The small molecule below binds the protein below.
Small molecule (SMILES): C=C1/C(=C\C=C2/CCC[C@]3(C)[C@@H]([C@H](C)CCCC(C)(C)O)CC[C@@H]23)C[C@@H](O)C[C@@H]1O

Binding-site contacts:
Ligand atom C11 contacts residue LEU107 of chain 1.A at 4.0 Å (hydrophobic).
Ligand atom C6 contacts residue SER152 of chain 1.A at 3.6 Å.
Ligand atom O2 contacts residue TYR24 of chain 1.A at 3.0 Å (h-bond).
Ligand atom C19 contacts residue ILE148 of chain 1.A at 3.5 Å (hydrophobic).
Ligand atom C3 contacts residue TYR24 of chain 1.A at 3.6 Å (hydrophobic).
Ligand atom O1 contacts residue SER114 of chain 1.A at 3.2 Å.
Ligand atom O3 contacts residue TYR276 of chain 1.A at 3.5 Å.
Ligand atom O1 contacts residue ARG151 of chain 1.A at 2.5 Å (salt-bridge).
Ligand atom C25 contacts residue HIS182 of chain 1.A at 3.7 Å.
Ligand atom O2 contacts residue SER152 of chain 1.A at 3.4 Å.
Ligand atom C20 contacts residue VAL177 of chain 1.A at 4.0 Å (hydrophobic).
Ligand atom C24 contacts residue HIS272 of chain 1.A at 3.8 Å.
Ligand atom C6 contacts residue TRP163 of chain 1.A at 3.8 Å (hydrophobic).
Ligand atom C12 contacts residue VAL177 of chain 1.A at 3.4 Å (hydrophobic).
Ligand atom C7 contacts residue SER152 of chain 1.A at 3.4 Å.
Ligand atom C24 contacts residue VAL111 of chain 1.A at 3.7 Å (hydrophobic).
Ligand atom C3 contacts residue SER155 of chain 1.A at 3.7 Å.
Ligand atom O3 contacts residue HIS182 of chain 1.A at 3.1 Å (h-bond).
Ligand atom C26 contacts residue HIS182 of chain 1.A at 3.5 Å.
Ligand atom C25 contacts residue HIS272 of chain 1.A at 4.0 Å.
Ligand atom C11 contacts residue TYR172 of chain 1.A at 4.1 Å (hydrophobic).
Ligand atom C10 contacts residue SER152 of chain 1.A at 3.9 Å.
Ligand atom O2 contacts residue SER155 of chain 1.A at 3.0 Å (h-bond).
Ligand atom C23 contacts residue HIS182 of chain 1.A at 3.3 Å.
Ligand atom C18 contacts residue VAL111 of chain 1.A at 3.9 Å (hydrophobic).
Ligand atom C9 contacts residue TYR172 of chain 1.A at 4.0 Å (hydrophobic).
Ligand atom C21 contacts residue HIS182 of chain 1.A at 3.7 Å.
Ligand atom C21 contacts residue VAL177 of chain 1.A at 3.8 Å (hydrophobic).
Ligand atom C5 contacts residue SER152 of chain 1.A at 3.8 Å.
Ligand atom C19 contacts residue LEU110 of chain 1.A at 4.0 Å (hydrophobic).
Ligand atom C19 contacts residue SER114 of chain 1.A at 3.4 Å.
Ligand atom C22 contacts residue VAL111 of chain 1.A at 3.9 Å (hydrophobic).
Ligand atom C8 contacts residue TRP163 of chain 1.A at 4.0 Å (hydrophobic).
Ligand atom C26 contacts residue LEU104 of chain 1.A at 3.9 Å (hydrophobic).
Ligand atom C1 contacts residue ARG151 of chain 1.A at 3.5 Å.
Ligand atom C9 contacts residue TRP163 of chain 1.A at 3.7 Å (hydrophobic).
Ligand atom C4 contacts residue CYS165 of chain 1.A at 3.7 Å (hydrophobic).
Ligand atom O3 contacts residue HIS272 of chain 1.A at 3.1 Å (h-bond).
Ligand atom C4 contacts residue SER155 of chain 1.A at 3.6 Å.
Ligand atom C2 contacts residue ARG151 of chain 1.A at 3.7 Å.

Sequence of chain 1.A:
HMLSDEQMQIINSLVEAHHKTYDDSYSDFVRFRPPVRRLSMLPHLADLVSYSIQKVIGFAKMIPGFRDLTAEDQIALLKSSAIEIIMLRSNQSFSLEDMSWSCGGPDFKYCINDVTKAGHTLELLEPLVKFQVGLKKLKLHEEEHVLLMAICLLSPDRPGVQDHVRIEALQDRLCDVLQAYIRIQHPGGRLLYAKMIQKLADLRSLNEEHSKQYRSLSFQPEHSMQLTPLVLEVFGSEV